A small-molecule ligand and the protein it binds are described below.
Small molecule (SMILES): COc1ccc(N2CCN(c3cccc(C)c3)CC2)nn1

Binding-site contacts:
Ligand atom C8 contacts residue LEU103 of chain 44.A at 3.1 Å (hydrophobic).
Ligand atom C17 contacts residue ILE101 of chain 44.A at 3.8 Å (hydrophobic).
Ligand atom C3 contacts residue LEU103 of chain 44.A at 4.2 Å (hydrophobic).
Ligand atom N4 contacts residue TYR193 of chain 44.A at 3.5 Å.
Ligand atom C17 contacts residue TYR147 of chain 44.A at 4.0 Å (hydrophobic).
Ligand atom C18 contacts residue ILE125 of chain 44.A at 4.2 Å (hydrophobic).
Ligand atom C1 contacts residue TYR194 of chain 44.A at 4.2 Å (hydrophobic).
Ligand atom C20 contacts residue ILE125 of chain 44.A at 3.4 Å (hydrophobic).
Ligand atom C21 contacts residue ILE101 of chain 44.A at 4.0 Å (hydrophobic).
Ligand atom C11 contacts residue HIS241 of chain 44.A at 3.7 Å.
Ligand atom C10 contacts residue SER123 of chain 44.A at 4.2 Å.
Ligand atom C1 contacts residue TYR193 of chain 44.A at 3.8 Å (hydrophobic).
Ligand atom C1 contacts residue ASN215 of chain 44.A at 3.6 Å.
Ligand atom C10 contacts residue HIS241 of chain 44.A at 3.6 Å.
Ligand atom C7 contacts residue LEU103 of chain 44.A at 3.2 Å (hydrophobic).
Ligand atom C1 contacts residue MET195 of chain 44.A at 4.3 Å (hydrophobic).
Ligand atom C14 contacts residue MET217 of chain 44.A at 3.9 Å (hydrophobic).
Ligand atom C16 contacts residue TYR147 of chain 44.A at 4.3 Å (hydrophobic).
Ligand atom O2 contacts residue TYR193 of chain 44.A at 3.4 Å.
Ligand atom C15 contacts residue ILE101 of chain 44.A at 4.1 Å (hydrophobic).
Ligand atom C14 contacts residue LEU187 of chain 44.A at 4.3 Å (hydrophobic).
Ligand atom C3 contacts residue TYR193 of chain 44.A at 3.8 Å (hydrophobic).
Ligand atom C21 contacts residue TYR147 of chain 44.A at 2.7 Å (hydrophobic).
Ligand atom O2 contacts residue MET195 of chain 44.A at 4.4 Å.
Ligand atom C19 contacts residue ILE125 of chain 44.A at 3.2 Å (hydrophobic).
Ligand atom C18 contacts residue ILE220 of chain 44.A at 4.3 Å (hydrophobic).
Ligand atom C16 contacts residue ILE101 of chain 44.A at 3.5 Å (hydrophobic).
Ligand atom N5 contacts residue MET217 of chain 44.A at 3.3 Å (h-bond).
Ligand atom C13 contacts residue ILE101 of chain 44.A at 3.4 Å (hydrophobic).
Ligand atom C8 contacts residue PHE121 of chain 44.A at 4.3 Å (hydrophobic).
Ligand atom N5 contacts residue TYR193 of chain 44.A at 4.0 Å.
Ligand atom C14 contacts residue ILE101 of chain 44.A at 4.1 Å (hydrophobic).
Ligand atom C18 contacts residue PHE182 of chain 44.A at 4.0 Å (hydrophobic).
Ligand atom C21 contacts residue ILE220 of chain 44.A at 3.5 Å (hydrophobic).
Ligand atom C17 contacts residue ILE220 of chain 44.A at 3.9 Å (hydrophobic).
Ligand atom C6 contacts residue THR102 of chain 44.A at 4.3 Å.
Ligand atom N4 contacts residue MET217 of chain 44.A at 3.3 Å.
Ligand atom C7 contacts residue THR102 of chain 44.A at 4.2 Å.
Ligand atom C3 contacts residue PHE121 of chain 44.A at 4.4 Å (hydrophobic).
Ligand atom C13 contacts residue THR102 of chain 44.A at 4.3 Å.

Sequence of chain 44.A:
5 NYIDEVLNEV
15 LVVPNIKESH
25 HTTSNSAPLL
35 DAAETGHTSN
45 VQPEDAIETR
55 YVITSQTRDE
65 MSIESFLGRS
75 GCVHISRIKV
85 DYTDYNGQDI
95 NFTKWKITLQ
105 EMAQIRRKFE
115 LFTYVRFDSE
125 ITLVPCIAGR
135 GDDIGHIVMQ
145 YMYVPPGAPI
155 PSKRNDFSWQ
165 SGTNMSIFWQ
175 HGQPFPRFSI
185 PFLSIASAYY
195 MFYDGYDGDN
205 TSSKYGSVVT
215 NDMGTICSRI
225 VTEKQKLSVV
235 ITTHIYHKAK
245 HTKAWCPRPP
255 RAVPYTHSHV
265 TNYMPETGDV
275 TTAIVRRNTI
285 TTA